Binding-site contacts:
Ligand atom O7 contacts residue ILE344 of chain 6.A at 4.3 Å.
Ligand atom C6 contacts residue ASN341 of chain 6.A at 4.1 Å.
Ligand atom C1 contacts residue ASN341 of chain 6.A at 1.4 Å.
Ligand atom O5 contacts residue SER338 of chain 6.A at 3.5 Å.
Ligand atom O4 contacts residue GLY336 of chain 6.A at 3.8 Å.
Ligand atom C7 contacts residue ASN341 of chain 6.A at 3.0 Å.
Ligand atom C6 contacts residue NAG1 of chain 6.I at 4.1 Å.
Ligand atom C6 contacts residue SER338 of chain 6.A at 3.8 Å.
Ligand atom O7 contacts residue ASN341 of chain 6.A at 4.0 Å.
Ligand atom O7 contacts residue ASN342 of chain 6.A at 3.8 Å.
Ligand atom C8 contacts residue ASN341 of chain 6.A at 3.2 Å.
Ligand atom C5 contacts residue SER338 of chain 6.A at 4.4 Å.
Ligand atom C3 contacts residue GLY336 of chain 6.A at 4.2 Å.
Ligand atom N2 contacts residue ASN341 of chain 6.A at 2.7 Å (h-bond).
Ligand atom C6 contacts residue SER338 of chain 6.A at 3.6 Å.
Ligand atom O4 contacts residue NAG1 of chain 6.I at 1.9 Å (h-bond).
Ligand atom C4 contacts residue NAG1 of chain 6.I at 2.9 Å.
Ligand atom O2 contacts residue NAG1 of chain 6.I at 4.0 Å.
Ligand atom C1 contacts residue GLY336 of chain 6.A at 4.4 Å.
Ligand atom C4 contacts residue ASN341 of chain 6.A at 4.1 Å.
Ligand atom C2 contacts residue ASN341 of chain 6.A at 2.4 Å.
Ligand atom C1 contacts residue SER338 of chain 6.A at 3.9 Å.
Ligand atom O6 contacts residue NAG1 of chain 6.I at 3.6 Å.
Ligand atom C5 contacts residue SER338 of chain 6.A at 3.8 Å.
Ligand atom C6 contacts residue PHE337 of chain 6.A at 4.0 Å (hydrophobic).
Ligand atom C4 contacts residue GLY336 of chain 6.A at 4.5 Å.
Ligand atom C6 contacts residue ASP340 of chain 6.A at 4.1 Å.
Ligand atom C3 contacts residue ASN341 of chain 6.A at 3.6 Å.
Ligand atom C5 contacts residue NAG1 of chain 6.I at 4.1 Å.
Ligand atom O5 contacts residue ASN341 of chain 6.A at 2.3 Å (h-bond).
Ligand atom O5 contacts residue SER338 of chain 6.A at 4.1 Å.
Ligand atom C5 contacts residue PHE337 of chain 6.A at 4.3 Å (hydrophobic).
Ligand atom O3 contacts residue NAG1 of chain 6.I at 2.9 Å (h-bond).
Ligand atom O7 contacts residue SER343 of chain 6.A at 4.3 Å.
Ligand atom C3 contacts residue NAG1 of chain 6.I at 3.4 Å.
Ligand atom C5 contacts residue GLY336 of chain 6.A at 4.5 Å.
Ligand atom C5 contacts residue ASN341 of chain 6.A at 3.5 Å.

Sequence of chain 6.A:
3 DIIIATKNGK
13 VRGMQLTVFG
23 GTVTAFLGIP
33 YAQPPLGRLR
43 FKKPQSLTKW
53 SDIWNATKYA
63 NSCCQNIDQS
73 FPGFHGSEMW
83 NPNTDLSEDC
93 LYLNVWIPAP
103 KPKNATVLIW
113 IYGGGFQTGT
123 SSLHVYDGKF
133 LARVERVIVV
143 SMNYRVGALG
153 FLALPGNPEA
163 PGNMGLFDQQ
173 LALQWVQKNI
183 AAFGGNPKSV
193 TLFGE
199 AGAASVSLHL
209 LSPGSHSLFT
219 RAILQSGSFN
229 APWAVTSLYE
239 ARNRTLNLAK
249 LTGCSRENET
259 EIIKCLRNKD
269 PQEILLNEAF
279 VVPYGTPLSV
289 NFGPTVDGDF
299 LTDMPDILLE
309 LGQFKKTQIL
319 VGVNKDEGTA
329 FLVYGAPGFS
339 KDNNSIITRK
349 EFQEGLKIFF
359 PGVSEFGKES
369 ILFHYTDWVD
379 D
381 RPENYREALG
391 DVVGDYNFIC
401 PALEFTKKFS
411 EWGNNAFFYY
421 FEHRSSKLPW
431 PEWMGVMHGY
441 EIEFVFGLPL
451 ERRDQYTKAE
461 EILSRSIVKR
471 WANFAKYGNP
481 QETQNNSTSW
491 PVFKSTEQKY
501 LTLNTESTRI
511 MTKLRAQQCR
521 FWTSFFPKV

This protein binds this small molecule.
Small molecule (SMILES): CC(=O)N[C@H]1CO[C@H](CO[C@@H]2O[C@@H](C)[C@@H](O)[C@@H](O)[C@@H]2O)[C@@H](O)[C@@H]1O